This protein binds this small molecule.
Small molecule (SMILES): CC(=O)N[C@H]1[C@H](O[C@H]2[C@H](O)[C@@H](NC(C)=O)CO[C@@H]2CO)O[C@H](CO)[C@@H](O[C@@H]2O[C@H](CO)[C@@H](O)[C@H](O)[C@@H]2O)[C@@H]1O

Binding-site contacts:
Ligand atom C6 contacts residue ILE104 of chain 1.M at 3.7 Å (hydrophobic).
Ligand atom C5 contacts residue ILE104 of chain 1.M at 3.3 Å (hydrophobic).
Ligand atom O6 contacts residue TYR105 of chain 1.M at 3.5 Å (h-bond).
Ligand atom N2 contacts residue VAL108 of chain 1.M at 3.5 Å.
Ligand atom C6 contacts residue THR383 of chain 1.K at 4.0 Å.
Ligand atom C4 contacts residue GLY106 of chain 1.M at 4.0 Å.
Ligand atom C3 contacts residue ILE104 of chain 1.M at 4.3 Å (hydrophobic).
Ligand atom C7 contacts residue THR267 of chain 1.K at 4.3 Å.
Ligand atom O6 contacts residue ARG296 of chain 1.K at 4.3 Å.
Ligand atom C4 contacts residue ILE104 of chain 1.M at 3.9 Å (hydrophobic).
Ligand atom C2 contacts residue GLY106 of chain 1.M at 3.6 Å.
Ligand atom O7 contacts residue THR267 of chain 1.K at 3.8 Å.
Ligand atom C7 contacts residue HIS299 of chain 1.K at 3.7 Å.
Ligand atom O3 contacts residue VAL108 of chain 1.M at 3.9 Å.
Ligand atom C5 contacts residue ASN301 of chain 1.K at 3.7 Å.
Ligand atom O3 contacts residue ILE104 of chain 1.M at 3.8 Å.
Ligand atom O6 contacts residue ILE104 of chain 1.M at 3.0 Å (h-bond).
Ligand atom O4 contacts residue ILE104 of chain 1.M at 3.5 Å (h-bond).
Ligand atom O5 contacts residue SER381 of chain 1.K at 3.7 Å.
Ligand atom O7 contacts residue ASN301 of chain 1.K at 3.6 Å (h-bond).
Ligand atom C8 contacts residue THR267 of chain 1.K at 3.8 Å.
Ligand atom C8 contacts residue VAL108 of chain 1.M at 3.7 Å (hydrophobic).
Ligand atom C1 contacts residue TYR105 of chain 1.M at 4.0 Å (hydrophobic).
Ligand atom C5 contacts residue THR383 of chain 1.K at 4.0 Å.
Ligand atom O4 contacts residue ARG103 of chain 1.M at 4.0 Å.
Ligand atom O7 contacts residue HIS299 of chain 1.K at 2.5 Å (h-bond).
Ligand atom C1 contacts residue ASN301 of chain 1.K at 1.4 Å.
Ligand atom C1 contacts residue THR383 of chain 1.K at 4.2 Å.
Ligand atom C2 contacts residue ASN301 of chain 1.K at 2.4 Å.
Ligand atom O5 contacts residue ASN301 of chain 1.K at 2.4 Å (h-bond).
Ligand atom O5 contacts residue ILE104 of chain 1.M at 4.3 Å.
Ligand atom C7 contacts residue VAL108 of chain 1.M at 4.0 Å (hydrophobic).
Ligand atom C3 contacts residue ASN301 of chain 1.K at 3.8 Å.
Ligand atom O5 contacts residue THR383 of chain 1.K at 3.6 Å.
Ligand atom C4 contacts residue ASN301 of chain 1.K at 4.3 Å.
Ligand atom O6 contacts residue VAL107 of chain 1.M at 4.2 Å.
Ligand atom C7 contacts residue ASN301 of chain 1.K at 3.4 Å.
Ligand atom O3 contacts residue GLY106 of chain 1.M at 3.7 Å.
Ligand atom N2 contacts residue ASN301 of chain 1.K at 2.8 Å (h-bond).
Ligand atom C3 contacts residue GLY106 of chain 1.M at 4.0 Å.

Sequence of chain 1.M:
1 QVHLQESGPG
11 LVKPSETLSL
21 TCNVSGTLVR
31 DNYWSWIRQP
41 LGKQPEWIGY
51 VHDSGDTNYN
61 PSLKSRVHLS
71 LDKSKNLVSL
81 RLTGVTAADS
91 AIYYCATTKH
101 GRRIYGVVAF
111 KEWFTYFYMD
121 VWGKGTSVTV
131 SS

Sequence of chain 1.K:
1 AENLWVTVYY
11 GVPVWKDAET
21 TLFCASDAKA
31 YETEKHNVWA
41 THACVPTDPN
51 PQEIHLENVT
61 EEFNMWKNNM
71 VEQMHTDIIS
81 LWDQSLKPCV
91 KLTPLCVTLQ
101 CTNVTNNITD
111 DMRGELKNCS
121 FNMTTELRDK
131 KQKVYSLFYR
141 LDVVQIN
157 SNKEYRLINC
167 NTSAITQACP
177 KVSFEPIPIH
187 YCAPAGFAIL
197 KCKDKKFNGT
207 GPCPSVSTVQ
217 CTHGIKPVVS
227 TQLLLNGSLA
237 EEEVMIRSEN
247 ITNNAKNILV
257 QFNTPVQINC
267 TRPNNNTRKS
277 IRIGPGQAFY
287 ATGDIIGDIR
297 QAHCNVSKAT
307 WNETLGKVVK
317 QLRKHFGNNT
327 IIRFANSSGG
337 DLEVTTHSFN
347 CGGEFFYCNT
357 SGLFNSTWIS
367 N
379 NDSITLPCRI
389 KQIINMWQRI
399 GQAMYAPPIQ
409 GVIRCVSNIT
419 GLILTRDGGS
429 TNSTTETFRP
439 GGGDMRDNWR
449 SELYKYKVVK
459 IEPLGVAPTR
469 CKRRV